This protein binds this small molecule.
Small molecule (SMILES): OC[C@H]1O[C@@H](O)[C@H](O)[C@@H](O)[C@H]1O

Binding-site contacts:
Ligand atom C6 contacts residue GLN61 of chain 1.F at 4.3 Å.
Ligand atom C3 contacts residue ASN90 of chain 1.F at 3.7 Å.
Ligand atom C4 contacts residue TRP88 of chain 1.F at 3.7 Å (hydrophobic).
Ligand atom O6 contacts residue GLN61 of chain 1.F at 3.0 Å (h-bond).
Ligand atom C6 contacts residue GLU51 of chain 1.F at 3.8 Å.
Ligand atom O4 contacts residue HIS57 of chain 1.F at 4.5 Å.
Ligand atom C4 contacts residue GLU51 of chain 1.F at 3.0 Å.
Ligand atom O2 contacts residue TRP88 of chain 1.F at 4.2 Å.
Ligand atom O5 contacts residue GLN56 of chain 1.F at 3.8 Å.
Ligand atom O4 contacts residue GLU51 of chain 1.F at 2.3 Å (salt-bridge).
Ligand atom O3 contacts residue LYS91 of chain 1.F at 2.6 Å (salt-bridge).
Ligand atom O6 contacts residue TRP88 of chain 1.F at 3.5 Å.
Ligand atom O3 contacts residue GLU51 of chain 1.F at 4.0 Å.
Ligand atom O4 contacts residue GLN56 of chain 1.F at 3.5 Å.
Ligand atom C6 contacts residue TRP88 of chain 1.F at 4.1 Å (hydrophobic).
Ligand atom O2 contacts residue ASN90 of chain 1.F at 2.9 Å (h-bond).
Ligand atom O3 contacts residue ASN90 of chain 1.F at 2.8 Å (h-bond).
Ligand atom C3 contacts residue LYS91 of chain 1.F at 3.6 Å.
Ligand atom O4 contacts residue LYS91 of chain 1.F at 3.1 Å (salt-bridge).
Ligand atom C5 contacts residue GLN56 of chain 1.F at 4.5 Å.
Ligand atom C4 contacts residue LYS91 of chain 1.F at 4.0 Å.
Ligand atom C6 contacts residue HIS57 of chain 1.F at 3.3 Å.
Ligand atom O6 contacts residue GLN56 of chain 1.F at 4.2 Å.
Ligand atom C6 contacts residue GLN56 of chain 1.F at 3.9 Å.
Ligand atom C5 contacts residue TRP88 of chain 1.F at 3.8 Å (hydrophobic).
Ligand atom O3 contacts residue TRP88 of chain 1.F at 3.9 Å.
Ligand atom C2 contacts residue ASN90 of chain 1.F at 4.1 Å.
Ligand atom C1 contacts residue TRP88 of chain 1.F at 4.3 Å (hydrophobic).
Ligand atom C3 contacts residue TRP88 of chain 1.F at 3.6 Å (hydrophobic).
Ligand atom C3 contacts residue GLU51 of chain 1.F at 4.1 Å.
Ligand atom C2 contacts residue TRP88 of chain 1.F at 4.5 Å (hydrophobic).
Ligand atom C5 contacts residue GLU51 of chain 1.F at 4.0 Å.
Ligand atom C2 contacts residue LYS91 of chain 1.F at 4.0 Å.
Ligand atom O6 contacts residue HIS57 of chain 1.F at 3.4 Å.

Sequence of chain 1.F:
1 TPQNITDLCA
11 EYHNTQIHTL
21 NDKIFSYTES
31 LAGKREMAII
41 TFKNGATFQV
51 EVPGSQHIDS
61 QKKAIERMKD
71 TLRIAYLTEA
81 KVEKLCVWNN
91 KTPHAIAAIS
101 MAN